Binding-site contacts:
Ligand atom C6 contacts residue ILE52 of chain 1.B at 3.8 Å (hydrophobic).
Ligand atom C4 contacts residue GLN133 of chain 1.B at 3.6 Å.
Ligand atom O3 contacts residue ASP140 of chain 1.B at 3.1 Å (salt-bridge).
Ligand atom O3 contacts residue ASN135 of chain 1.B at 3.8 Å.
Ligand atom C6 contacts residue ASP54 of chain 1.B at 3.5 Å.
Ligand atom CAI contacts residue TYR48 of chain 1.B at 3.5 Å (hydrophobic).
Ligand atom O3 contacts residue PHE142 of chain 1.B at 3.5 Å.
Ligand atom C3 contacts residue ASP140 of chain 1.B at 3.5 Å.
Ligand atom O6 contacts residue ASP47 of chain 1.B at 3.5 Å (salt-bridge).
Ligand atom CAE contacts residue TYR48 of chain 1.B at 3.2 Å (hydrophobic).
Ligand atom O2 contacts residue PHE1 of chain 1.B at 2.3 Å (h-bond).
Ligand atom CAH contacts residue TYR48 of chain 1.B at 3.3 Å (hydrophobic).
Ligand atom O2 contacts residue ILE13 of chain 1.B at 3.5 Å.
Ligand atom O5 contacts residue PHE1 of chain 1.B at 2.8 Å (h-bond).
Ligand atom C3 contacts residue GLN133 of chain 1.B at 3.9 Å.
Ligand atom CAL contacts residue TYR48 of chain 1.B at 3.5 Å (hydrophobic).
Ligand atom O3 contacts residue GLN133 of chain 1.B at 3.0 Å (h-bond).
Ligand atom C6 contacts residue TYR48 of chain 1.B at 3.8 Å (hydrophobic).
Ligand atom O5 contacts residue ASP47 of chain 1.B at 3.7 Å.
Ligand atom C5 contacts residue PHE1 of chain 1.B at 3.5 Å (hydrophobic).
Ligand atom O6 contacts residue PHE1 of chain 1.B at 3.2 Å (h-bond).
Ligand atom C1 contacts residue PHE1 of chain 1.B at 3.5 Å (hydrophobic).
Ligand atom CAD contacts residue TYR48 of chain 1.B at 3.5 Å (hydrophobic).
Ligand atom C4 contacts residue PHE1 of chain 1.B at 3.3 Å (hydrophobic).
Ligand atom O4 contacts residue ASN135 of chain 1.B at 3.1 Å (h-bond).
Ligand atom CAG contacts residue TYR48 of chain 1.B at 3.3 Å (hydrophobic).
Ligand atom C2 contacts residue PHE1 of chain 1.B at 3.4 Å (hydrophobic).
Ligand atom C2 contacts residue ILE13 of chain 1.B at 3.9 Å (hydrophobic).
Ligand atom C6 contacts residue PHE1 of chain 1.B at 3.9 Å (hydrophobic).
Ligand atom O6 contacts residue ASP54 of chain 1.B at 2.6 Å (salt-bridge).
Ligand atom O4 contacts residue GLN133 of chain 1.B at 3.5 Å (h-bond).
Ligand atom CAK contacts residue TYR48 of chain 1.B at 3.6 Å (hydrophobic).
Ligand atom C6 contacts residue ASN46 of chain 1.B at 3.4 Å.
Ligand atom CAH contacts residue TYR137 of chain 1.B at 3.5 Å (hydrophobic).
Ligand atom O4 contacts residue ILE52 of chain 1.B at 3.6 Å.
Ligand atom CAJ contacts residue TYR48 of chain 1.B at 3.6 Å (hydrophobic).
Ligand atom O6 contacts residue ASN46 of chain 1.B at 3.0 Å (h-bond).
Ligand atom O4 contacts residue ASP54 of chain 1.B at 2.7 Å (salt-bridge).
Ligand atom CAI contacts residue TYR137 of chain 1.B at 3.6 Å (hydrophobic).
Ligand atom C4 contacts residue ASP54 of chain 1.B at 3.5 Å.

The protein below binds the small molecule below.
Small molecule (SMILES): OC[C@H]1O[C@H](Oc2ccc(-c3ccccc3)cc2)[C@@H](O)[C@@H](O)[C@@H]1O

Sequence of chain 1.B:
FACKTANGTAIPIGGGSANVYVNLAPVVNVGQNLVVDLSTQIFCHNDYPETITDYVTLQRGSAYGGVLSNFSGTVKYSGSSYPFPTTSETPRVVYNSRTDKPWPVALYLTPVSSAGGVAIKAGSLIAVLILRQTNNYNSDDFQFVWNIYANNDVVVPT